Sequence of chain 1.C:
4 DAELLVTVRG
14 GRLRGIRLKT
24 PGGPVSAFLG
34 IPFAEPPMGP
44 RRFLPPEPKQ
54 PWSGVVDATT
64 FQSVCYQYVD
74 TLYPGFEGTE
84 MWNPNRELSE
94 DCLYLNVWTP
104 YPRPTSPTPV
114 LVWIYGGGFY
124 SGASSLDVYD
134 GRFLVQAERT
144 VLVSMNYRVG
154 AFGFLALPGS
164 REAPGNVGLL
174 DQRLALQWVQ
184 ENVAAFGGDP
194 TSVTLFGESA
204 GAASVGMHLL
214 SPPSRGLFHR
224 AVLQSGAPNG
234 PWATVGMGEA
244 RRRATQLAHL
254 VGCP

This small molecule binds to this protein.
Small molecule (SMILES): CC(=O)N[C@@H]1[C@@H](O)[C@H](O[C@@H]2O[C@H](CO)[C@H](O)[C@H](O[C@]3(C(=O)O)C[C@H](O)[C@@H](NC(C)=O)[C@H]([C@H](O)[C@H](O)CO)O3)[C@H]2O)[C@@H](CO)O[C@H]1O

Sequence of chain 1.D:
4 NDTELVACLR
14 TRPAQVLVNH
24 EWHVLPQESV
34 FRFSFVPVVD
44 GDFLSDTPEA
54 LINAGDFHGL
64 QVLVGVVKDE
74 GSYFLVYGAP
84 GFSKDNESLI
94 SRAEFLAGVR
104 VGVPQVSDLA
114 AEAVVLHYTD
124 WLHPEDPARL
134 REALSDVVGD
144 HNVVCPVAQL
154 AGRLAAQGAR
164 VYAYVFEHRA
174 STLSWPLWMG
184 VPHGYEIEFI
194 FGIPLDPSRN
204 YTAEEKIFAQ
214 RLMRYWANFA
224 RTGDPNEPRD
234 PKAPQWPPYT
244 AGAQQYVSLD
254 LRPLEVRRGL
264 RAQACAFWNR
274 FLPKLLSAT

Binding-site contacts:
Ligand atom O10 contacts residue LEU173 of chain 1.C at 4.1 Å.
Ligand atom O4 contacts residue ASP45 of chain 1.D at 2.9 Å (salt-bridge).
Ligand atom O1 contacts residue GLU184 of chain 1.C at 4.2 Å.
Ligand atom C6 contacts residue PRO51 of chain 1.C at 4.2 Å (hydrophobic).
Ligand atom O1B contacts residue ARG176 of chain 1.C at 3.2 Å (salt-bridge).
Ligand atom O1A contacts residue ARG176 of chain 1.C at 2.8 Å (salt-bridge).
Ligand atom C10 contacts residue PRO48 of chain 1.C at 4.0 Å (hydrophobic).
Ligand atom N5 contacts residue LEU173 of chain 1.C at 4.0 Å.
Ligand atom O10 contacts residue PRO48 of chain 1.C at 3.6 Å.
Ligand atom O8 contacts residue PRO49 of chain 1.C at 3.1 Å (h-bond).
Ligand atom C6 contacts residue GLN180 of chain 1.C at 4.0 Å.
Ligand atom C5 contacts residue GLN180 of chain 1.C at 4.0 Å.
Ligand atom C1 contacts residue ARG176 of chain 1.C at 3.3 Å.
Ligand atom O8 contacts residue PRO48 of chain 1.C at 3.9 Å.
Ligand atom C6 contacts residue PRO216 of chain 1.C at 4.2 Å (hydrophobic).
Ligand atom C7 contacts residue GLU184 of chain 1.C at 3.8 Å.
Ligand atom C4 contacts residue ASP45 of chain 1.D at 3.6 Å.
Ligand atom O6 contacts residue ARG176 of chain 1.C at 4.1 Å.
Ligand atom O6 contacts residue PRO216 of chain 1.C at 3.1 Å (h-bond).
Ligand atom O6 contacts residue LEU220 of chain 1.C at 4.1 Å.
Ligand atom C8 contacts residue PRO48 of chain 1.C at 4.2 Å (hydrophobic).
Ligand atom C11 contacts residue PRO48 of chain 1.C at 4.2 Å (hydrophobic).
Ligand atom O5 contacts residue PRO51 of chain 1.C at 3.8 Å.
Ligand atom O9 contacts residue GLN180 of chain 1.C at 3.8 Å.
Ligand atom O7 contacts residue GLU184 of chain 1.C at 4.0 Å.
Ligand atom N5 contacts residue ASP45 of chain 1.D at 3.9 Å.
Ligand atom O1A contacts residue LEU173 of chain 1.C at 4.2 Å.
Ligand atom O1B contacts residue PRO216 of chain 1.C at 3.7 Å.
Ligand atom C8 contacts residue LEU173 of chain 1.C at 3.9 Å (hydrophobic).
Ligand atom O5 contacts residue GLN180 of chain 1.C at 3.8 Å.
Ligand atom O9 contacts residue LEU173 of chain 1.C at 3.9 Å.
Ligand atom C2 contacts residue GLN180 of chain 1.C at 4.2 Å.
Ligand atom O10 contacts residue PRO167 of chain 1.C at 4.0 Å.
Ligand atom C4 contacts residue GLN180 of chain 1.C at 3.7 Å.
Ligand atom C5 contacts residue GLN180 of chain 1.C at 3.7 Å.
Ligand atom C8 contacts residue GLU184 of chain 1.C at 3.2 Å.
Ligand atom C6 contacts residue GLN180 of chain 1.C at 3.8 Å.
Ligand atom C9 contacts residue GLN180 of chain 1.C at 4.2 Å.
Ligand atom O6 contacts residue GLN180 of chain 1.C at 3.7 Å.
Ligand atom C7 contacts residue LEU173 of chain 1.C at 4.1 Å (hydrophobic).